Sequence of chain 1.C:
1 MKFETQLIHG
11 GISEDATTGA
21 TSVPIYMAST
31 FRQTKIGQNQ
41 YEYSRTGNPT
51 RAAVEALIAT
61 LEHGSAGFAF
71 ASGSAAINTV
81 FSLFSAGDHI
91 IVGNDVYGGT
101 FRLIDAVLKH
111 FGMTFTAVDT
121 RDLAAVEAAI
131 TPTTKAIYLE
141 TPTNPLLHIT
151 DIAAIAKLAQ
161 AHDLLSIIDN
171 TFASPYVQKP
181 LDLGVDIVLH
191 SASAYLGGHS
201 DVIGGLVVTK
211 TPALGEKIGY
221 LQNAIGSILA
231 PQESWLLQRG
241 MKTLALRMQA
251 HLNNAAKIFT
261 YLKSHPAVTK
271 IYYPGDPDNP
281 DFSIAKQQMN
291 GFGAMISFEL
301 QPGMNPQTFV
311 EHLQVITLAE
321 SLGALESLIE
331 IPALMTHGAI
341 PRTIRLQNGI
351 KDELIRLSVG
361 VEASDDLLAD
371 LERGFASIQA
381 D

Sequence of chain 1.D:
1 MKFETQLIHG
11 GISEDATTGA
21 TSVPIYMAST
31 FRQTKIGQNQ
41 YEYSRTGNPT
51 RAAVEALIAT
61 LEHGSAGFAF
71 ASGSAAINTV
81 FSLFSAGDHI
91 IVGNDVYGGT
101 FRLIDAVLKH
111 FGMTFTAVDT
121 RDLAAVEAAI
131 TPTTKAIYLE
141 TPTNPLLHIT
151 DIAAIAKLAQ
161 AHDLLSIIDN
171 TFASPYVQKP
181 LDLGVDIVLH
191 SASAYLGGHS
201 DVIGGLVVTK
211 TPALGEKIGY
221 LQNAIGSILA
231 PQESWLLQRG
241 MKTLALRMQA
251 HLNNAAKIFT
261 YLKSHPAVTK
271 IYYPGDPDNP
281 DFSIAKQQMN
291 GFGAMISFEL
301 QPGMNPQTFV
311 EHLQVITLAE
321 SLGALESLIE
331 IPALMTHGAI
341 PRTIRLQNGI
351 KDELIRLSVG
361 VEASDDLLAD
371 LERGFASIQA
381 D

Binding-site contacts:
Ligand atom O3P contacts residue ARG45 of chain 1.C at 2.9 Å (salt-bridge).
Ligand atom O2P contacts residue GLY73 of chain 1.D at 2.9 Å (h-bond).
Ligand atom P contacts residue GLY73 of chain 1.D at 3.5 Å.
Ligand atom C contacts residue ARG356 of chain 1.D at 3.6 Å.
Ligand atom C2 contacts residue ASP169 of chain 1.D at 3.6 Å.
Ligand atom OXT contacts residue LEU322 of chain 1.D at 3.7 Å.
Ligand atom OG contacts residue TYR97 of chain 1.D at 3.0 Å (h-bond).
Ligand atom OXT contacts residue THR336 of chain 1.D at 3.2 Å.
Ligand atom P contacts residue TYR43 of chain 1.C at 3.5 Å.
Ligand atom CB contacts residue TYR43 of chain 1.C at 3.7 Å (hydrophobic).
Ligand atom OXT contacts residue ARG356 of chain 1.D at 2.9 Å (salt-bridge).
Ligand atom C5 contacts residue TYR97 of chain 1.D at 3.5 Å (hydrophobic).
Ligand atom O1P contacts residue GLY73 of chain 1.D at 3.3 Å (h-bond).
Ligand atom OXT contacts residue SER321 of chain 1.D at 2.8 Å (h-bond).
Ligand atom O3P contacts residue TYR43 of chain 1.C at 2.5 Å (h-bond).
Ligand atom N1 contacts residue ASP169 of chain 1.D at 2.8 Å (salt-bridge).
Ligand atom C contacts residue LEU322 of chain 1.D at 3.5 Å (hydrophobic).
Ligand atom C4 contacts residue TYR97 of chain 1.D at 3.5 Å (hydrophobic).
Ligand atom O contacts residue ARG356 of chain 1.D at 2.8 Å (salt-bridge).
Ligand atom CA contacts residue LEU322 of chain 1.D at 3.7 Å (hydrophobic).
Ligand atom C5A contacts residue SER74 of chain 1.D at 3.4 Å.
Ligand atom O1P contacts residue ARG45 of chain 1.C at 2.9 Å (salt-bridge).
Ligand atom O3 contacts residue ASN144 of chain 1.D at 2.7 Å (h-bond).
Ligand atom O1P contacts residue SER74 of chain 1.D at 2.6 Å (h-bond).
Ligand atom O1P contacts residue SER72 of chain 1.D at 3.4 Å.
Ligand atom O4P contacts residue GLY73 of chain 1.D at 3.2 Å.
Ligand atom C2A contacts residue ASP169 of chain 1.D at 3.5 Å.
Ligand atom C5A contacts residue TYR97 of chain 1.D at 3.6 Å (hydrophobic).
Ligand atom O contacts residue THR336 of chain 1.D at 3.7 Å.
Ligand atom C contacts residue THR336 of chain 1.D at 3.6 Å.
Ligand atom P contacts residue SER191 of chain 1.D at 3.4 Å.
Ligand atom O2P contacts residue TYR43 of chain 1.C at 3.5 Å (h-bond).
Ligand atom O2P contacts residue SER193 of chain 1.D at 2.5 Å (h-bond).
Ligand atom P contacts residue ARG45 of chain 1.C at 3.6 Å.
Ligand atom C4A contacts residue TYR97 of chain 1.D at 3.7 Å (hydrophobic).
Ligand atom O2P contacts residue SER191 of chain 1.D at 2.9 Å (h-bond).
Ligand atom O contacts residue ASN144 of chain 1.D at 2.9 Å (h-bond).
Ligand atom O4P contacts residue SER74 of chain 1.D at 3.5 Å (h-bond).
Ligand atom N contacts residue TYR97 of chain 1.D at 3.6 Å.
Ligand atom O4P contacts residue SER191 of chain 1.D at 3.1 Å (h-bond).

A small-molecule ligand and the protein it binds are described below.
Small molecule (SMILES): Cc1ncc(COP(=O)(O)O)c(/C=N/C(CO)C(=O)O)c1O